Sequence of chain 1.B:
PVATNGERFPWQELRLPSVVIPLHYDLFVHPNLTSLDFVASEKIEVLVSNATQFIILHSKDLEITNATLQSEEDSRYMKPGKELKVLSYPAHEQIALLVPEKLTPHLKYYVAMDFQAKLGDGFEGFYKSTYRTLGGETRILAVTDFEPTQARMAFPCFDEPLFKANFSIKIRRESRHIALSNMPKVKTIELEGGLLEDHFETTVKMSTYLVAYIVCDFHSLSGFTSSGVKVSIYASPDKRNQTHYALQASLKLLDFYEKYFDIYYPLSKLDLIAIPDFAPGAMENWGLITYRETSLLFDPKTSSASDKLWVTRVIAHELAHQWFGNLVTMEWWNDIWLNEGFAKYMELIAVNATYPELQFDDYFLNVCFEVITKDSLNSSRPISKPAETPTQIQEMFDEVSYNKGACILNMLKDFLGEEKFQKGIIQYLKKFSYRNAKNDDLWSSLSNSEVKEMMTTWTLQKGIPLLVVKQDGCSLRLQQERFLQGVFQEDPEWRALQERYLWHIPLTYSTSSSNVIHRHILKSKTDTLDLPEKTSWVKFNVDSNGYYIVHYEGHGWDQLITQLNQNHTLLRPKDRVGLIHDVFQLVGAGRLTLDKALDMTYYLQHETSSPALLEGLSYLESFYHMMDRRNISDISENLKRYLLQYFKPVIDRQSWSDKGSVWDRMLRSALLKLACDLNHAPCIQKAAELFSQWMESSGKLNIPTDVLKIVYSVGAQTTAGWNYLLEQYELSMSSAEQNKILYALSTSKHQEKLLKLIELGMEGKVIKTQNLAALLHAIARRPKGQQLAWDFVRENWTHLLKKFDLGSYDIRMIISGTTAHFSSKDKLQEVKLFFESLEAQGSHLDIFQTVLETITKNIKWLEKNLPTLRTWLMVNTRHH

The small molecule below binds the protein below.
Small molecule (SMILES): CC(=O)N[C@@H]1[C@@H](O)[C@H](O)[C@@H](CO)O[C@H]1O

Binding-site contacts:
Ligand atom C4 contacts residue ASN103 of chain 1.B at 4.2 Å.
Ligand atom C5 contacts residue ASN103 of chain 1.B at 3.6 Å.
Ligand atom C8 contacts residue ASN103 of chain 1.B at 3.5 Å.
Ligand atom O7 contacts residue ASN103 of chain 1.B at 4.3 Å.
Ligand atom N2 contacts residue SER102 of chain 1.B at 4.4 Å.
Ligand atom C2 contacts residue ASN103 of chain 1.B at 2.5 Å.
Ligand atom N2 contacts residue ASN103 of chain 1.B at 2.5 Å (h-bond).
Ligand atom C7 contacts residue ASN103 of chain 1.B at 3.3 Å.
Ligand atom C7 contacts residue SER102 of chain 1.B at 4.3 Å.
Ligand atom C3 contacts residue ASN103 of chain 1.B at 3.9 Å.
Ligand atom O5 contacts residue ASN103 of chain 1.B at 2.3 Å (h-bond).
Ligand atom C1 contacts residue ASN103 of chain 1.B at 1.4 Å.